Sequence of chain 1.A:
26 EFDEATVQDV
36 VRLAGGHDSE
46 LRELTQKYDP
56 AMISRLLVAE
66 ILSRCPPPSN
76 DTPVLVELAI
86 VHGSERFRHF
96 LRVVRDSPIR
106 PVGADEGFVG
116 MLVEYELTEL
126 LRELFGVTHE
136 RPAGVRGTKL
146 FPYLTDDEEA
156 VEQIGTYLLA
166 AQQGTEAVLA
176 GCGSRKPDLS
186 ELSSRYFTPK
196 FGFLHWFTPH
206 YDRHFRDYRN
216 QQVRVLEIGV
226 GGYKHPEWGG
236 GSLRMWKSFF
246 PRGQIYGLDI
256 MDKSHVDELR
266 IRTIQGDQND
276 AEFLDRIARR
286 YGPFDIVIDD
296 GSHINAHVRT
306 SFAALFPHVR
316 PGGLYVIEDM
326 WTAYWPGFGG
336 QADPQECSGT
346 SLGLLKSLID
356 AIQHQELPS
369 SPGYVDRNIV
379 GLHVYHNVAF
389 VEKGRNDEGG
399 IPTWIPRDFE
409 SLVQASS

Sequence of chain 1.B:
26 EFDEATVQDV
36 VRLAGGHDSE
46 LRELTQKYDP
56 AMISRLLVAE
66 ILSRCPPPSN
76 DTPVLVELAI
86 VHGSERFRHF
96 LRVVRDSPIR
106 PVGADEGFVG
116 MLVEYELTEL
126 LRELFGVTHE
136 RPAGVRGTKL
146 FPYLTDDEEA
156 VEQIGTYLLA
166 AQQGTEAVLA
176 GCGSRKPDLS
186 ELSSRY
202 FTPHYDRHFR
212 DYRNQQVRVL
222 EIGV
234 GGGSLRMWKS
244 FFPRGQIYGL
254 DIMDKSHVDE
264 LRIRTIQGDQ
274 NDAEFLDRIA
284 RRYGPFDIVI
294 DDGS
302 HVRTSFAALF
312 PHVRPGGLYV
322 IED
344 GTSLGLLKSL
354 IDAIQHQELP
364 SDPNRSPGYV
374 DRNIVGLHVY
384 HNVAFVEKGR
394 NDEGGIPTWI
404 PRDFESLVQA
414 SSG

Sequence of chain 1.C:
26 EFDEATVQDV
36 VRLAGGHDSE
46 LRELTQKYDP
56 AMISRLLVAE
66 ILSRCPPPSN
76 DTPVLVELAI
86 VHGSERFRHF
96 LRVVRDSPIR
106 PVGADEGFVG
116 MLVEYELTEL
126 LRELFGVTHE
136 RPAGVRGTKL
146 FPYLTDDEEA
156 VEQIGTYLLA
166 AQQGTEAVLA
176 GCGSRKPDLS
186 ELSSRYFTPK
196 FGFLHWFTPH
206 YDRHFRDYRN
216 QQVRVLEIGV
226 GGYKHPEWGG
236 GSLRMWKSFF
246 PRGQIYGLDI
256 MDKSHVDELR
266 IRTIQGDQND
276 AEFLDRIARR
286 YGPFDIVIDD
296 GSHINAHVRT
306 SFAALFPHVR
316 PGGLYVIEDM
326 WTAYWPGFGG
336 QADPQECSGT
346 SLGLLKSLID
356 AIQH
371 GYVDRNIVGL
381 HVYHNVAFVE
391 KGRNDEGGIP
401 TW

Binding-site contacts:
Ligand atom CBL contacts residue TRP326 of chain 1.C at 3.8 Å (hydrophobic).
Ligand atom OAM contacts residue HIS298 of chain 1.C at 2.9 Å (h-bond).
Ligand atom OAJ contacts residue PRO194 of chain 1.C at 3.8 Å.
Ligand atom OAL contacts residue ASP324 of chain 1.C at 3.1 Å (salt-bridge).
Ligand atom CAV contacts residue SER414 of chain 1.B at 3.6 Å.
Ligand atom OBB contacts residue LEU410 of chain 1.B at 3.6 Å.
Ligand atom CAD contacts residue GLN167 of chain 1.A at 3.3 Å.
Ligand atom CBL contacts residue HIS200 of chain 1.C at 3.6 Å.
Ligand atom CAC contacts residue TRP233 of chain 1.C at 3.9 Å (hydrophobic).
Ligand atom OAN contacts residue GLY160 of chain 1.A at 3.3 Å (h-bond).
Ligand atom OAK contacts residue HIS298 of chain 1.C at 3.5 Å (h-bond).
Ligand atom CAW contacts residue LEU164 of chain 1.A at 4.0 Å (hydrophobic).
Ligand atom OAK contacts residue TRP326 of chain 1.C at 3.0 Å (h-bond).
Ligand atom CAQ contacts residue PRO194 of chain 1.C at 3.9 Å (hydrophobic).
Ligand atom OAM contacts residue ASP295 of chain 1.C at 3.6 Å (salt-bridge).
Ligand atom CAS contacts residue TRP233 of chain 1.C at 3.9 Å (hydrophobic).
Ligand atom OAJ contacts residue PHE192 of chain 1.C at 3.0 Å (h-bond).
Ligand atom OAK contacts residue ASP324 of chain 1.C at 2.9 Å (salt-bridge).
Ligand atom CBP contacts residue SER414 of chain 1.B at 3.5 Å.
Ligand atom CBJ contacts residue TRP326 of chain 1.C at 3.9 Å (hydrophobic).
Ligand atom CBL contacts residue ASP324 of chain 1.C at 3.9 Å.
Ligand atom CBM contacts residue ASP324 of chain 1.C at 3.9 Å.
Ligand atom CAU contacts residue SER414 of chain 1.B at 3.7 Å.
Ligand atom CBG contacts residue TRP233 of chain 1.C at 4.0 Å (hydrophobic).
Ligand atom CBM contacts residue MG1 of chain 1.J at 3.3 Å.
Ligand atom CAA contacts residue ALA413 of chain 1.B at 3.5 Å (hydrophobic).
Ligand atom OAM contacts residue ASP324 of chain 1.C at 3.5 Å (salt-bridge).
Ligand atom OAI contacts residue SER414 of chain 1.B at 3.8 Å.
Ligand atom CBH contacts residue PHE192 of chain 1.C at 3.4 Å (hydrophobic).
Ligand atom CAO contacts residue PRO194 of chain 1.C at 3.6 Å (hydrophobic).
Ligand atom OAL contacts residue MG1 of chain 1.J at 2.2 Å.
Ligand atom OAK contacts residue MG1 of chain 1.J at 3.8 Å.
Ligand atom OAK contacts residue HIS200 of chain 1.C at 3.9 Å.
Ligand atom OAM contacts residue MG1 of chain 1.J at 2.8 Å.
Ligand atom CAU contacts residue ILE403 of chain 1.B at 3.7 Å (hydrophobic).
Ligand atom CBM contacts residue HIS200 of chain 1.C at 3.4 Å.
Ligand atom CAF contacts residue ILE403 of chain 1.B at 3.6 Å (hydrophobic).
Ligand atom OAL contacts residue HIS200 of chain 1.C at 2.6 Å (h-bond).
Ligand atom CBE contacts residue PHE192 of chain 1.C at 3.6 Å (hydrophobic).
Ligand atom CBN contacts residue MG1 of chain 1.J at 3.4 Å.

The protein below binds the small molecule below.
Small molecule (SMILES): CC[C@H]1OC(=O)/C=C/[C@H](C)[C@@H](O[C@@H]2O[C@H](C)C[C@H](N(C)C)[C@H]2O)[C@@H](C)C[C@@H](C)C(=O)/C=C/C=C/[C@@H]1CO[C@@H]1O[C@H](C)[C@@H](O)[C@@H](O)[C@H]1O